Sequence of chain 18.D:
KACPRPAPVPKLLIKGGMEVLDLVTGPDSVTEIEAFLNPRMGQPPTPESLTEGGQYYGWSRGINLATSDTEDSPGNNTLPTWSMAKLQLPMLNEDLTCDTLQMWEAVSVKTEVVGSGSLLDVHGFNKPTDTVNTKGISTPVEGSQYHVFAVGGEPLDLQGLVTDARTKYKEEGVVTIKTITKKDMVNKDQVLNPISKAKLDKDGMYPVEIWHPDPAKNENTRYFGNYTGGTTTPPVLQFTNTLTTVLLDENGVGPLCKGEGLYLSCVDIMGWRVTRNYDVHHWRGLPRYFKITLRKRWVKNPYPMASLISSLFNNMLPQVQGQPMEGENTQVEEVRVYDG

Binding-site contacts:
Ligand atom O1A contacts residue GLY78 of chain 18.C at 3.8 Å.
Ligand atom C6 contacts residue TYR72 of chain 18.C at 3.9 Å (hydrophobic).
Ligand atom C4 contacts residue ARG77 of chain 18.C at 4.4 Å.
Ligand atom C3 contacts residue GLY78 of chain 18.C at 3.9 Å.
Ligand atom O4 contacts residue TYR72 of chain 18.C at 3.8 Å.
Ligand atom O4 contacts residue ASN80 of chain 18.C at 4.3 Å.
Ligand atom O9 contacts residue ARG77 of chain 18.C at 3.8 Å.
Ligand atom C2 contacts residue GLY78 of chain 18.C at 4.1 Å.
Ligand atom O3 contacts residue GLY78 of chain 18.C at 3.4 Å.
Ligand atom O4 contacts residue GLY78 of chain 18.C at 3.1 Å.
Ligand atom C1 contacts residue GLY78 of chain 18.C at 4.2 Å.
Ligand atom C3 contacts residue GLY78 of chain 18.C at 4.3 Å.
Ligand atom C2 contacts residue ARG77 of chain 18.C at 4.4 Å.
Ligand atom C6 contacts residue ASN93 of chain 18.C at 3.7 Å.
Ligand atom C5 contacts residue TYR72 of chain 18.C at 3.6 Å (hydrophobic).
Ligand atom O10 contacts residue ASN293 of chain 18.C at 4.5 Å.
Ligand atom O1A contacts residue ARG77 of chain 18.C at 3.0 Å (salt-bridge).
Ligand atom C4 contacts residue TYR72 of chain 18.C at 3.4 Å (hydrophobic).
Ligand atom O1B contacts residue ARG77 of chain 18.C at 2.7 Å (salt-bridge).
Ligand atom C10 contacts residue TYR72 of chain 18.C at 4.0 Å (hydrophobic).
Ligand atom O8 contacts residue ARG77 of chain 18.C at 3.6 Å (salt-bridge).
Ligand atom C11 contacts residue TYR72 of chain 18.C at 4.3 Å (hydrophobic).
Ligand atom C4 contacts residue GLY78 of chain 18.C at 3.2 Å.
Ligand atom C3 contacts residue HIS298 of chain 18.C at 3.5 Å.
Ligand atom C1 contacts residue TYR72 of chain 18.C at 4.3 Å (hydrophobic).
Ligand atom N5 contacts residue TYR72 of chain 18.C at 3.1 Å (h-bond).
Ligand atom O1A contacts residue HIS298 of chain 18.C at 4.3 Å.
Ligand atom C1 contacts residue ARG77 of chain 18.C at 3.3 Å.
Ligand atom O3 contacts residue VAL296 of chain 18.C at 4.4 Å.
Ligand atom C11 contacts residue ASP85 of chain 18.D at 4.0 Å.
Ligand atom O6 contacts residue ASN93 of chain 18.C at 3.4 Å (h-bond).
Ligand atom O10 contacts residue THR291 of chain 18.C at 4.4 Å.
Ligand atom O1B contacts residue TYR72 of chain 18.C at 4.4 Å.
Ligand atom O4 contacts residue HIS298 of chain 18.C at 3.2 Å (h-bond).
Ligand atom C4 contacts residue HIS298 of chain 18.C at 3.8 Å.
Ligand atom O4 contacts residue THR291 of chain 18.C at 3.3 Å.
Ligand atom O4 contacts residue ILE79 of chain 18.C at 3.7 Å.
Ligand atom O4 contacts residue ARG289 of chain 18.C at 4.4 Å.
Ligand atom O1A contacts residue TYR72 of chain 18.C at 3.6 Å.
Ligand atom C3 contacts residue ARG77 of chain 18.C at 4.2 Å.

A small-molecule ligand and the protein it binds are described below.
Small molecule (SMILES): CC(=O)N[C@H]1[C@H]([C@H](O)[C@H](O)CO)O[C@@](O[C@H]2[C@@H](O)[C@@H](CO)O[C@@H](O[C@H]3[C@H](O)[C@@H](O)[C@H](O)O[C@@H]3CO)[C@@H]2O)(C(=O)O)C[C@@H]1O

Sequence of chain 18.C:
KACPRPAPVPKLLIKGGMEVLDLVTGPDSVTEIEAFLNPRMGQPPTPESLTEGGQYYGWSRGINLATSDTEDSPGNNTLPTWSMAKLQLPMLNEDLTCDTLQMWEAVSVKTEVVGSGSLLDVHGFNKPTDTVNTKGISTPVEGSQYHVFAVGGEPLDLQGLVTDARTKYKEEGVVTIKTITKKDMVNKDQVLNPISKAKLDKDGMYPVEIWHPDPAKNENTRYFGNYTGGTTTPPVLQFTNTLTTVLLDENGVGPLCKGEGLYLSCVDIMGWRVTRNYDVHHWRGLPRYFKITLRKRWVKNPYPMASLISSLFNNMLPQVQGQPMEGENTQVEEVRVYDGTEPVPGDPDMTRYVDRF